This small molecule binds to this protein.
Small molecule (SMILES): CC(=O)N[C@@H]1[C@@H](O)[C@H](O)[C@@H](CO)O[C@H]1O

Binding-site contacts:
Ligand atom C6 contacts residue ASN890 of chain 1.A at 3.8 Å.
Ligand atom O6 contacts residue ASN890 of chain 1.A at 3.6 Å.
Ligand atom O5 contacts residue ASN890 of chain 1.A at 3.3 Å (h-bond).
Ligand atom C1 contacts residue ASN890 of chain 1.A at 3.6 Å.
Ligand atom C5 contacts residue ASN890 of chain 1.A at 3.9 Å.

Sequence of chain 1.A:
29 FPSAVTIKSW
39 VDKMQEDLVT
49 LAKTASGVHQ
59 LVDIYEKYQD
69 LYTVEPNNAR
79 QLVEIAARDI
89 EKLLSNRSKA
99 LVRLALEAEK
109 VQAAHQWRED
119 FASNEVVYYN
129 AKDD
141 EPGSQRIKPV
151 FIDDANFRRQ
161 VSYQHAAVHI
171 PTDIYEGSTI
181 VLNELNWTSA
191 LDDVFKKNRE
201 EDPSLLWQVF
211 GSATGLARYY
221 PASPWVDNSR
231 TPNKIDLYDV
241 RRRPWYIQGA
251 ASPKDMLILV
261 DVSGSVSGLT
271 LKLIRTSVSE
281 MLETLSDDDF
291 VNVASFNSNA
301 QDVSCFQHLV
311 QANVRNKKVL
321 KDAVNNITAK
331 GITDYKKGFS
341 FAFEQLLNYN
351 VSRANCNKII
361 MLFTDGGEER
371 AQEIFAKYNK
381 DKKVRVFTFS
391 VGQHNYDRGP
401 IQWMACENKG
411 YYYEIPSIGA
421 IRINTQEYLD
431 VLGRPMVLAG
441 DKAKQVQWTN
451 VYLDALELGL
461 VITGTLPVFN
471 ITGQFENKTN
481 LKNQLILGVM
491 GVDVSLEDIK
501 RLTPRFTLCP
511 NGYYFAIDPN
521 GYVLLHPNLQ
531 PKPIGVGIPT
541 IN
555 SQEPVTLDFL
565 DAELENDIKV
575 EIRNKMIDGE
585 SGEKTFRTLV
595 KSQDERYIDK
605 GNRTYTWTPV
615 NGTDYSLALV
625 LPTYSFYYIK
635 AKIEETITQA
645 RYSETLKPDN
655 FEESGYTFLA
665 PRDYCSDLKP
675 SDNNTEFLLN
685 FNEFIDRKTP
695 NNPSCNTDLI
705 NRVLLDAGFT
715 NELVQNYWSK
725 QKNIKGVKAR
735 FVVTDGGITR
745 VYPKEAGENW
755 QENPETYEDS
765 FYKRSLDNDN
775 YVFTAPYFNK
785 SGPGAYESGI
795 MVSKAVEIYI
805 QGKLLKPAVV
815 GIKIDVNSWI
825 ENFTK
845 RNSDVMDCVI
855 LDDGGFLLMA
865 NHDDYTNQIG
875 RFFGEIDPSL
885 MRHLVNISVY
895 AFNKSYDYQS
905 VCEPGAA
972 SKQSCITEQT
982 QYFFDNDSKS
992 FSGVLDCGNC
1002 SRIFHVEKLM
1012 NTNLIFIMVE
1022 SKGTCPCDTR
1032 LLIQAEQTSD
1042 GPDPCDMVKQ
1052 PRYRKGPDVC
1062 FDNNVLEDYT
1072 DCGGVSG